Sequence of chain 2.A:
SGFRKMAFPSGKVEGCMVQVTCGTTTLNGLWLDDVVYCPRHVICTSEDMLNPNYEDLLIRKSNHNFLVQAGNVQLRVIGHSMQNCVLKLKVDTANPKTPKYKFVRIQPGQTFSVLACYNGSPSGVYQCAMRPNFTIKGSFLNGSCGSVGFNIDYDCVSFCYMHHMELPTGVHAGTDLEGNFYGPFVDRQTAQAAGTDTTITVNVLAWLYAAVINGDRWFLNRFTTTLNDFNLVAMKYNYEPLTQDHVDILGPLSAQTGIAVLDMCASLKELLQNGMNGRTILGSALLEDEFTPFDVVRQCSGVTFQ

Binding-site contacts:
Ligand atom C10 contacts residue GLU166 of chain 1.A at 3.7 Å.
Ligand atom C17 contacts residue HIS164 of chain 1.A at 3.3 Å.
Ligand atom C61 contacts residue PHE140 of chain 1.A at 3.2 Å (hydrophobic).
Ligand atom O18 contacts residue HIS164 of chain 1.A at 2.8 Å (h-bond).
Ligand atom C61 contacts residue GLU166 of chain 1.A at 3.5 Å.
Ligand atom C03 contacts residue ARG188 of chain 1.A at 3.2 Å.
Ligand atom C56 contacts residue GLY143 of chain 1.A at 3.4 Å.
Ligand atom C23 contacts residue HIS41 of chain 1.A at 3.3 Å.
Ligand atom C57 contacts residue GLY143 of chain 1.A at 3.7 Å.
Ligand atom O64 contacts residue ASN142 of chain 1.A at 2.8 Å (h-bond).
Ligand atom C61 contacts residue HIS163 of chain 1.A at 3.4 Å.
Ligand atom C20 contacts residue CYS145 of chain 1.A at 2.9 Å (hydrophobic).
Ligand atom N62 contacts residue PHE140 of chain 1.A at 3.0 Å (h-bond).
Ligand atom C60 contacts residue GLU166 of chain 1.A at 3.1 Å.
Ligand atom C57 contacts residue ASN142 of chain 1.A at 3.7 Å.
Ligand atom O38 contacts residue THR24 of chain 1.A at 3.6 Å.
Ligand atom O18 contacts residue GLU166 of chain 1.A at 3.6 Å.
Ligand atom C23 contacts residue CYS145 of chain 1.A at 3.7 Å (hydrophobic).
Ligand atom C56 contacts residue ASN142 of chain 1.A at 3.3 Å.
Ligand atom C22 contacts residue HIS41 of chain 1.A at 3.5 Å.
Ligand atom C60 contacts residue HIS163 of chain 1.A at 3.5 Å.
Ligand atom C22 contacts residue CYS145 of chain 1.A at 2.3 Å (hydrophobic).
Ligand atom C04 contacts residue HIS164 of chain 1.A at 3.7 Å.
Ligand atom C03 contacts residue GLN189 of chain 1.A at 3.3 Å.
Ligand atom C36 contacts residue THR24 of chain 1.A at 3.5 Å.
Ligand atom C01 contacts residue HIS41 of chain 1.A at 3.4 Å.
Ligand atom N28 contacts residue ASN142 of chain 1.A at 3.3 Å (h-bond).
Ligand atom O08 contacts residue GLU166 of chain 1.A at 3.0 Å (salt-bridge).
Ligand atom C60 contacts residue MET165 of chain 1.A at 3.6 Å (hydrophobic).
Ligand atom N62 contacts residue LEU141 of chain 1.A at 3.5 Å.
Ligand atom O18 contacts residue MET165 of chain 1.A at 3.0 Å.
Ligand atom C37 contacts residue THR24 of chain 1.A at 3.5 Å.
Ligand atom N19 contacts residue CYS145 of chain 1.A at 3.6 Å.
Ligand atom O24 contacts residue HIS41 of chain 1.A at 2.6 Å (h-bond).
Ligand atom C21 contacts residue CYS145 of chain 1.A at 1.8 Å (hydrophobic).
Ligand atom C58 contacts residue CYS145 of chain 1.A at 3.2 Å (hydrophobic).
Ligand atom C01 contacts residue MET49 of chain 1.A at 3.4 Å (hydrophobic).
Ligand atom C13 contacts residue GLU166 of chain 1.A at 3.3 Å.
Ligand atom C26 contacts residue MET49 of chain 1.A at 3.6 Å (hydrophobic).
Ligand atom C03 contacts residue ASP187 of chain 1.A at 3.7 Å.

This protein binds this small molecule.
Small molecule (SMILES): CC(C)C[C@@H](NC(=O)OCc1ccccc1)C(=O)N[C@H](/C=C\C(=O)N1CCN(CC2CCN(c3cc4c(cc3F)C(=O)N([C@@H]3CCC(=O)NC3=O)C4=O)CC2)CC1)C[C@H]1CCNC1=O

Sequence of chain 1.A:
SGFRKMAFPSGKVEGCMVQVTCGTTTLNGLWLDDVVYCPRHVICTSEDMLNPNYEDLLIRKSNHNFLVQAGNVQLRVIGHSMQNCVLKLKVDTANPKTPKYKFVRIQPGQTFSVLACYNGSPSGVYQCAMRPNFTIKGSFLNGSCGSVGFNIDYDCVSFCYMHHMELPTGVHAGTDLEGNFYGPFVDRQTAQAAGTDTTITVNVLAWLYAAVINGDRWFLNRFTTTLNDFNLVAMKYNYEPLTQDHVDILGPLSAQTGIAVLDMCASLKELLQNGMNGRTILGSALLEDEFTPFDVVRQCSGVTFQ